Binding-site contacts:
Ligand atom CA contacts residue ILE126 of chain 1.B at 3.9 Å (hydrophobic).
Ligand atom N contacts residue ASN125 of chain 1.B at 2.7 Å (h-bond).
Ligand atom C contacts residue LYS26 of chain 1.A at 3.1 Å.
Ligand atom N contacts residue ASP25 of chain 1.A at 2.6 Å (salt-bridge).
Ligand atom CG2 contacts residue ILE23 of chain 1.A at 4.1 Å (hydrophobic).
Ligand atom C contacts residue GLU29 of chain 1.A at 3.9 Å.
Ligand atom C contacts residue PRO27 of chain 1.A at 4.0 Å (hydrophobic).
Ligand atom C contacts residue ALA30 of chain 1.A at 3.8 Å (hydrophobic).
Ligand atom OXT contacts residue GLY28 of chain 1.A at 4.0 Å.
Ligand atom N contacts residue ILE126 of chain 1.B at 2.8 Å (h-bond).
Ligand atom C contacts residue GLY28 of chain 1.A at 3.9 Å.
Ligand atom CB contacts residue ILE126 of chain 1.B at 4.0 Å (hydrophobic).
Ligand atom O contacts residue ALA30 of chain 1.A at 2.8 Å (h-bond).
Ligand atom CA contacts residue ASN125 of chain 1.B at 3.7 Å.
Ligand atom CG2 contacts residue THR59 of chain 1.A at 3.6 Å.
Ligand atom CA contacts residue LYS26 of chain 1.A at 3.0 Å.
Ligand atom OXT contacts residue ASN125 of chain 1.B at 3.4 Å (h-bond).
Ligand atom CA contacts residue ALA30 of chain 1.A at 4.2 Å (hydrophobic).
Ligand atom OXT contacts residue PRO27 of chain 1.A at 3.7 Å.
Ligand atom OG1 contacts residue ILE126 of chain 1.B at 3.2 Å (h-bond).
Ligand atom OXT contacts residue VAL124 of chain 1.B at 4.2 Å.
Ligand atom CG2 contacts residue GLN49 of chain 1.A at 3.3 Å.
Ligand atom CG2 contacts residue ASP25 of chain 1.A at 4.1 Å.
Ligand atom OG1 contacts residue ALA30 of chain 1.A at 3.6 Å.
Ligand atom CB contacts residue ALA30 of chain 1.A at 3.8 Å (hydrophobic).
Ligand atom O contacts residue GLU29 of chain 1.A at 2.9 Å (salt-bridge).
Ligand atom CG2 contacts residue SER24 of chain 1.A at 3.8 Å.
Ligand atom CA contacts residue SER24 of chain 1.A at 4.1 Å.
Ligand atom C contacts residue ASN125 of chain 1.B at 3.9 Å.
Ligand atom O contacts residue LYS26 of chain 1.A at 3.4 Å (salt-bridge).
Ligand atom OG1 contacts residue GLN49 of chain 1.A at 2.7 Å (h-bond).
Ligand atom N contacts residue LYS26 of chain 1.A at 3.6 Å.
Ligand atom CB contacts residue GLN49 of chain 1.A at 3.5 Å.
Ligand atom O contacts residue PRO27 of chain 1.A at 4.0 Å.
Ligand atom OXT contacts residue ILE126 of chain 1.B at 2.9 Å (h-bond).
Ligand atom C contacts residue ILE126 of chain 1.B at 4.0 Å (hydrophobic).
Ligand atom O contacts residue GLY28 of chain 1.A at 3.3 Å (h-bond).
Ligand atom OXT contacts residue LYS26 of chain 1.A at 3.6 Å.
Ligand atom CA contacts residue GLU29 of chain 1.A at 4.2 Å.
Ligand atom CA contacts residue ASP25 of chain 1.A at 4.0 Å.

Sequence of chain 1.A:
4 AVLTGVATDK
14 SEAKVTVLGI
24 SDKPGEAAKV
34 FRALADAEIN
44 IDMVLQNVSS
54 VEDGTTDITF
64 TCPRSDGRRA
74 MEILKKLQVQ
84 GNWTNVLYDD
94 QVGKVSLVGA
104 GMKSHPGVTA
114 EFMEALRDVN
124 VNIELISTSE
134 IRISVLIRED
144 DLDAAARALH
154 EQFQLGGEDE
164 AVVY

Sequence of chain 1.B:
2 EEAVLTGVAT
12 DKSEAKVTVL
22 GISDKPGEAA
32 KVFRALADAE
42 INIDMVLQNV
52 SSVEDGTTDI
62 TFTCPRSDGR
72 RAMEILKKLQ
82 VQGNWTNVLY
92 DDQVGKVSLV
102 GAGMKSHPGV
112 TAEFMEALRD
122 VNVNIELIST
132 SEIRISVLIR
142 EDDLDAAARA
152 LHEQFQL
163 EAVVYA

The small molecule below binds the protein below.
Small molecule (SMILES): C[C@@H](O)[C@H](N)C(=O)O